Sequence of chain 1.D:
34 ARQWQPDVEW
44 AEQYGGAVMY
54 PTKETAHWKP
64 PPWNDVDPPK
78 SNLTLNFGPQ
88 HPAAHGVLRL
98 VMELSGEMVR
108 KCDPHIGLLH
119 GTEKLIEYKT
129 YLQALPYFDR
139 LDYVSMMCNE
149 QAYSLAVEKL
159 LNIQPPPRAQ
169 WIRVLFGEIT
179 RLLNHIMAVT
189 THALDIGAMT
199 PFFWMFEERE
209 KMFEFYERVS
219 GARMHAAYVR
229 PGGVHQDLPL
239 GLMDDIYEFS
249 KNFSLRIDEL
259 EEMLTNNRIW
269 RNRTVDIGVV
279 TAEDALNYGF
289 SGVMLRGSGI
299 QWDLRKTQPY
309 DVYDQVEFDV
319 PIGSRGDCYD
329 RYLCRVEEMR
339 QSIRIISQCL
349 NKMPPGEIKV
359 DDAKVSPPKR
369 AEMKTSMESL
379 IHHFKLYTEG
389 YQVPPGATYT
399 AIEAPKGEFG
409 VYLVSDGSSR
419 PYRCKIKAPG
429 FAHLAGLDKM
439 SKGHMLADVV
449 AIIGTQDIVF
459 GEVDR

Binding-site contacts:
Ligand atom C23 contacts residue PRO89 of chain 1.D at 3.5 Å (hydrophobic).
Ligand atom C15 contacts residue PRO89 of chain 1.D at 3.5 Å (hydrophobic).
Ligand atom C27 contacts residue GLY93 of chain 1.D at 3.7 Å.
Ligand atom C15 contacts residue HIS92 of chain 1.D at 3.5 Å.
Ligand atom O16 contacts residue THR189 of chain 1.D at 3.5 Å.
Ligand atom C05 contacts residue PHE200 of chain 1.D at 3.7 Å (hydrophobic).
Ligand atom C09 contacts residue THR93 of chain 1.F at 3.3 Å.
Ligand atom O25 contacts residue GLY95 of chain 1.F at 3.1 Å (h-bond).
Ligand atom C12 contacts residue THR93 of chain 1.F at 3.9 Å.
Ligand atom C01 contacts residue PHE201 of chain 1.D at 3.6 Å (hydrophobic).
Ligand atom C14 contacts residue PRO89 of chain 1.D at 3.3 Å (hydrophobic).
Ligand atom O26 contacts residue ALA100 of chain 1.F at 3.8 Å.
Ligand atom C10 contacts residue THR93 of chain 1.F at 3.2 Å.
Ligand atom C04 contacts residue PHE200 of chain 1.D at 3.8 Å (hydrophobic).
Ligand atom C29 contacts residue TYR141 of chain 1.D at 3.9 Å (hydrophobic).
Ligand atom O16 contacts residue HIS92 of chain 1.D at 3.3 Å (h-bond).
Ligand atom C21 contacts residue GLY93 of chain 1.D at 3.9 Å.
Ligand atom C17 contacts residue HIS92 of chain 1.D at 3.8 Å.
Ligand atom C27 contacts residue ALA100 of chain 1.F at 3.7 Å (hydrophobic).
Ligand atom C06 contacts residue MET104 of chain 1.F at 3.5 Å (hydrophobic).
Ligand atom C07 contacts residue PHE120 of chain 1.F at 3.8 Å (hydrophobic).
Ligand atom C20 contacts residue HIS92 of chain 1.D at 3.8 Å.
Ligand atom C21 contacts residue HIS92 of chain 1.D at 3.9 Å.
Ligand atom C09 contacts residue MET103 of chain 1.F at 3.7 Å (hydrophobic).
Ligand atom O08 contacts residue MET104 of chain 1.F at 3.7 Å.
Ligand atom C27 contacts residue GLY95 of chain 1.F at 3.4 Å.
Ligand atom C27 contacts residue ALA97 of chain 1.F at 3.9 Å (hydrophobic).
Ligand atom C07 contacts residue THR93 of chain 1.F at 3.7 Å.
Ligand atom O08 contacts residue PHE120 of chain 1.F at 3.1 Å.
Ligand atom C11 contacts residue THR93 of chain 1.F at 3.5 Å.
Ligand atom C07 contacts residue MET104 of chain 1.F at 3.5 Å (hydrophobic).
Ligand atom C09 contacts residue PHE120 of chain 1.F at 3.7 Å (hydrophobic).
Ligand atom C05 contacts residue LEU192 of chain 1.D at 3.6 Å (hydrophobic).
Ligand atom O26 contacts residue TYR141 of chain 1.D at 3.1 Å (h-bond).
Ligand atom C29 contacts residue VAL457 of chain 1.D at 3.7 Å (hydrophobic).
Ligand atom C27 contacts residue LEU96 of chain 1.F at 3.6 Å (hydrophobic).
Ligand atom C01 contacts residue ALA107 of chain 1.F at 3.8 Å (hydrophobic).
Ligand atom C27 contacts residue TYR141 of chain 1.D at 3.5 Å (hydrophobic).
Ligand atom C05 contacts residue MET104 of chain 1.F at 3.7 Å (hydrophobic).
Ligand atom O28 contacts residue TYR141 of chain 1.D at 3.4 Å.

A small-molecule ligand and the protein it binds are described below.
Small molecule (SMILES): C=C(C)[C@H]1Cc2c(ccc3c2O[C@@H]2COc4cc(OC)c(OC)cc4[C@@H]2C3=O)O1

Sequence of chain 1.F:
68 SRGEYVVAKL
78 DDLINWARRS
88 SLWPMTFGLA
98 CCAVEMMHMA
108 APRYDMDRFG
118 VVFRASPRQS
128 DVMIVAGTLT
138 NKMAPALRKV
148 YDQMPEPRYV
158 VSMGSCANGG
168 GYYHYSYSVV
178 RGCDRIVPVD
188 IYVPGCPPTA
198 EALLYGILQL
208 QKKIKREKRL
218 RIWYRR